Binding-site contacts:
Ligand atom C1 contacts residue ASN40 of chain 1.F at 1.4 Å.
Ligand atom C7 contacts residue ASN40 of chain 1.F at 3.5 Å.
Ligand atom N2 contacts residue ASN40 of chain 1.F at 2.8 Å (h-bond).
Ligand atom C4 contacts residue ASN40 of chain 1.F at 4.2 Å.
Ligand atom C2 contacts residue THR42 of chain 1.F at 4.2 Å.
Ligand atom C8 contacts residue THR42 of chain 1.F at 3.6 Å.
Ligand atom C1 contacts residue THR42 of chain 1.F at 4.2 Å.
Ligand atom C3 contacts residue ASN40 of chain 1.F at 3.8 Å.
Ligand atom N2 contacts residue THR42 of chain 1.F at 3.7 Å.
Ligand atom O5 contacts residue ASN40 of chain 1.F at 2.4 Å (h-bond).
Ligand atom C2 contacts residue ASN40 of chain 1.F at 2.4 Å.
Ligand atom C8 contacts residue ASN40 of chain 1.F at 4.5 Å.
Ligand atom C7 contacts residue THR42 of chain 1.F at 3.1 Å.
Ligand atom O7 contacts residue THR42 of chain 1.F at 2.8 Å (h-bond).
Ligand atom C5 contacts residue ASN40 of chain 1.F at 3.7 Å.
Ligand atom O7 contacts residue ASN40 of chain 1.F at 3.7 Å.

Sequence of chain 1.F:
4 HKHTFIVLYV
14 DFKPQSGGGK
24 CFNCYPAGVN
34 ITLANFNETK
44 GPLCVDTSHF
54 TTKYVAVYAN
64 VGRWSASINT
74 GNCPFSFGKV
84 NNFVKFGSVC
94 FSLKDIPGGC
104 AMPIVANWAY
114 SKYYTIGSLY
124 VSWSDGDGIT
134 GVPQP

This small molecule binds to this protein.
Small molecule (SMILES): CC(=O)N[C@@H]1[C@@H](O)[C@H](O)[C@@H](CO)O[C@H]1O